Sequence of chain 1.B:
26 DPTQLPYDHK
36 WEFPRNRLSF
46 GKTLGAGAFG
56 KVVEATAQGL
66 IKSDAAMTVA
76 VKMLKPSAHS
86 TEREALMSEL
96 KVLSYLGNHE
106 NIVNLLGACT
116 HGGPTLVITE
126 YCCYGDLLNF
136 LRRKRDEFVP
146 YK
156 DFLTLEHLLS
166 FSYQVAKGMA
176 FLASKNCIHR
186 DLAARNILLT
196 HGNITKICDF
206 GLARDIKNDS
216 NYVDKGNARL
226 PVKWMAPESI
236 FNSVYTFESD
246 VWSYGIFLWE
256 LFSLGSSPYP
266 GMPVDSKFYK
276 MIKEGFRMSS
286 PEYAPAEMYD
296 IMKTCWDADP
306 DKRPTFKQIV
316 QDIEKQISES

A protein and the small-molecule ligand that binds it are described below.
Small molecule (SMILES): COc1cc(Oc2ncnc3cc(OC)c(OC)cc23)ccc1CC(=O)Nc1cnn(C(C)C)c1

Binding-site contacts:
Ligand atom C7 contacts residue ASP204 of chain 1.B at 3.6 Å.
Ligand atom C23 contacts residue TYR126 of chain 1.B at 3.3 Å (hydrophobic).
Ligand atom O4 contacts residue LEU49 of chain 1.B at 3.5 Å.
Ligand atom C12 contacts residue VAL57 of chain 1.B at 3.6 Å (hydrophobic).
Ligand atom C20 contacts residue CYS127 of chain 1.B at 3.1 Å (hydrophobic).
Ligand atom C2 contacts residue LEU101 of chain 1.B at 3.6 Å (hydrophobic).
Ligand atom O1 contacts residue THR124 of chain 1.B at 3.6 Å.
Ligand atom N2 contacts residue ASP204 of chain 1.B at 3.5 Å (salt-bridge).
Ligand atom C3 contacts residue ASP204 of chain 1.B at 3.6 Å.
Ligand atom C23 contacts residue CYS128 of chain 1.B at 3.6 Å (hydrophobic).
Ligand atom N2 contacts residue LEU98 of chain 1.B at 3.7 Å.
Ligand atom C7 contacts residue GLU94 of chain 1.B at 3.4 Å.
Ligand atom O2 contacts residue PHE205 of chain 1.B at 3.6 Å.
Ligand atom O2 contacts residue VAL57 of chain 1.B at 3.6 Å.
Ligand atom N2 contacts residue GLU94 of chain 1.B at 2.7 Å (salt-bridge).
Ligand atom C14 contacts residue ALA75 of chain 1.B at 3.3 Å (hydrophobic).
Ligand atom C14 contacts residue LYS77 of chain 1.B at 3.4 Å.
Ligand atom C2 contacts residue ILE107 of chain 1.B at 3.6 Å (hydrophobic).
Ligand atom O contacts residue CYS203 of chain 1.B at 3.4 Å.
Ligand atom O1 contacts residue LYS77 of chain 1.B at 3.5 Å.
Ligand atom C22 contacts residue LEU193 of chain 1.B at 3.5 Å (hydrophobic).
Ligand atom C9 contacts residue ASP204 of chain 1.B at 3.5 Å.
Ligand atom C6 contacts residue ASP204 of chain 1.B at 3.3 Å.
Ligand atom C22 contacts residue GLU125 of chain 1.B at 3.2 Å.
Ligand atom C22 contacts residue ALA75 of chain 1.B at 3.5 Å (hydrophobic).
Ligand atom C14 contacts residue THR124 of chain 1.B at 3.1 Å.
Ligand atom C14 contacts residue VAL122 of chain 1.B at 3.5 Å (hydrophobic).
Ligand atom C23 contacts residue CYS127 of chain 1.B at 3.3 Å (hydrophobic).
Ligand atom O contacts residue ASP204 of chain 1.B at 3.1 Å (salt-bridge).
Ligand atom N3 contacts residue CYS127 of chain 1.B at 2.9 Å (h-bond).
Ligand atom N4 contacts residue ALA75 of chain 1.B at 3.5 Å.
Ligand atom C7 contacts residue LYS77 of chain 1.B at 3.7 Å.
Ligand atom N3 contacts residue TYR126 of chain 1.B at 3.6 Å.
Ligand atom C24 contacts residue LEU49 of chain 1.B at 3.4 Å (hydrophobic).
Ligand atom C4 contacts residue GLU94 of chain 1.B at 3.5 Å.
Ligand atom C15 contacts residue LEU193 of chain 1.B at 3.6 Å (hydrophobic).
Ligand atom C5 contacts residue GLU94 of chain 1.B at 3.7 Å.
Ligand atom C6 contacts residue GLU94 of chain 1.B at 3.5 Å.
Ligand atom N4 contacts residue LEU193 of chain 1.B at 3.3 Å.
Ligand atom C22 contacts residue CYS127 of chain 1.B at 3.6 Å (hydrophobic).